Binding-site contacts:
Ligand atom PA contacts residue MG1 of chain 1.CB at 3.3 Å.
Ligand atom C6 contacts residue TYR268 of chain 1.G at 3.6 Å (hydrophobic).
Ligand atom O3' contacts residue LEU44 of chain 1.G at 3.2 Å.
Ligand atom C4' contacts residue ARG58 of chain 1.G at 3.6 Å.
Ligand atom O2A contacts residue HIS104 of chain 1.G at 3.2 Å (h-bond).
Ligand atom O2B contacts residue MG1 of chain 1.DB at 2.2 Å.
Ligand atom O3B contacts residue MG1 of chain 1.DB at 3.4 Å.
Ligand atom O2A contacts residue ASP101 of chain 1.G at 3.5 Å (salt-bridge).
Ligand atom C2 contacts residue TYR268 of chain 1.G at 3.5 Å (hydrophobic).
Ligand atom S1A contacts residue HIS61 of chain 1.G at 3.2 Å (h-bond).
Ligand atom O3G contacts residue ARG260 of chain 1.G at 2.8 Å (salt-bridge).
Ligand atom O3A contacts residue MG1 of chain 1.CB at 3.6 Å.
Ligand atom S1A contacts residue ARG58 of chain 1.G at 3.2 Å (salt-bridge).
Ligand atom S1A contacts residue ASP205 of chain 1.G at 3.4 Å (salt-bridge).
Ligand atom O4' contacts residue ARG58 of chain 1.G at 3.1 Å (salt-bridge).
Ligand atom O3' contacts residue GLN43 of chain 1.G at 3.0 Å (h-bond).
Ligand atom O2A contacts residue HIS127 of chain 1.G at 3.1 Å (h-bond).
Ligand atom N1 contacts residue TYR268 of chain 1.G at 3.0 Å (h-bond).
Ligand atom O3' contacts residue ASP213 of chain 1.G at 2.7 Å (salt-bridge).
Ligand atom O6 contacts residue GLN269 of chain 1.G at 2.8 Å (h-bond).
Ligand atom C5 contacts residue ALA109 of chain 1.G at 3.5 Å (hydrophobic).
Ligand atom PB contacts residue MG1 of chain 1.DB at 3.3 Å.
Ligand atom O3A contacts residue ASP205 of chain 1.G at 3.3 Å (salt-bridge).
Ligand atom C3' contacts residue TYR209 of chain 1.G at 3.6 Å (hydrophobic).
Ligand atom N2 contacts residue TYR268 of chain 1.G at 3.6 Å (h-bond).
Ligand atom O3G contacts residue LYS206 of chain 1.G at 3.2 Å.
Ligand atom S1A contacts residue ASP101 of chain 1.G at 3.3 Å (salt-bridge).
Ligand atom S1A contacts residue FE1 of chain 1.BB at 2.5 Å.
Ligand atom O2A contacts residue MG1 of chain 1.CB at 2.3 Å.
Ligand atom PG contacts residue MG1 of chain 1.DB at 3.3 Å.
Ligand atom O3G contacts residue TYR209 of chain 1.G at 2.5 Å (h-bond).
Ligand atom O2G contacts residue LYS206 of chain 1.G at 2.8 Å (salt-bridge).
Ligand atom C3' contacts residue ASP213 of chain 1.G at 3.3 Å.
Ligand atom O1G contacts residue ARG260 of chain 1.G at 2.9 Å (salt-bridge).
Ligand atom O2G contacts residue MG1 of chain 1.DB at 2.0 Å.
Ligand atom C5' contacts residue TYR209 of chain 1.G at 3.7 Å (hydrophobic).
Ligand atom O2A contacts residue ARG58 of chain 1.G at 3.6 Å (salt-bridge).
Ligand atom N2 contacts residue LEU44 of chain 1.G at 2.8 Å (h-bond).
Ligand atom PG contacts residue LYS206 of chain 1.G at 3.6 Å.
Ligand atom C6 contacts residue GLN269 of chain 1.G at 3.5 Å.

Sequence of chain 1.G:
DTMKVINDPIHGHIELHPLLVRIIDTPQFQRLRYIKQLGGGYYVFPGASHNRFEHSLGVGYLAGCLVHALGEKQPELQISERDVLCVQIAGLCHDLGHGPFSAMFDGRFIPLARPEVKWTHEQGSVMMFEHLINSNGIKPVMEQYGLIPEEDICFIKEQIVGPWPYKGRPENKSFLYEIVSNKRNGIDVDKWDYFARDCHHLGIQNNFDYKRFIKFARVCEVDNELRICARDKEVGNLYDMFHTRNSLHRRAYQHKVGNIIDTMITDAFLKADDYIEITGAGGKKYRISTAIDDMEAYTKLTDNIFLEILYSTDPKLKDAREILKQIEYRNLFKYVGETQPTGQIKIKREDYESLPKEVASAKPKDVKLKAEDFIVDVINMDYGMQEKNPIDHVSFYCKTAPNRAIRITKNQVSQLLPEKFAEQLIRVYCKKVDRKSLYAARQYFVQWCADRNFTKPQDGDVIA

The protein below binds the small molecule below.
Small molecule (SMILES): Nc1nc(=O)c2ncn([C@H]3C[C@H](O)[C@@H](CO[P](=O)(S)OP(=O)(O)OP(=O)(O)O)O3)c2[nH]1